Binding-site contacts:
Ligand atom C6 contacts residue SER413 of chain 1.HA at 4.4 Å.
Ligand atom N7 contacts residue PRO202 of chain 1.HA at 4.2 Å.
Ligand atom C8 contacts residue PRO202 of chain 1.HA at 4.4 Å (hydrophobic).
Ligand atom O4' contacts residue PRO202 of chain 1.HA at 4.4 Å.
Ligand atom N6 contacts residue SER413 of chain 1.HA at 3.6 Å.
Ligand atom C2 contacts residue GLY420 of chain 1.HA at 3.8 Å.
Ligand atom N3 contacts residue PRO202 of chain 1.HA at 4.2 Å.
Ligand atom C2 contacts residue PRO202 of chain 1.HA at 4.0 Å (hydrophobic).
Ligand atom N9 contacts residue HIS411 of chain 1.HA at 4.5 Å.
Ligand atom C2 contacts residue PRO412 of chain 1.HA at 4.2 Å (hydrophobic).
Ligand atom O5' contacts residue PRO202 of chain 1.HA at 4.1 Å.
Ligand atom N7 contacts residue SER413 of chain 1.HA at 4.3 Å.
Ligand atom C5' contacts residue PRO202 of chain 1.HA at 4.2 Å (hydrophobic).
Ligand atom C2' contacts residue HIS411 of chain 1.HA at 4.3 Å.
Ligand atom C6 contacts residue PRO202 of chain 1.HA at 4.0 Å (hydrophobic).
Ligand atom N3 contacts residue PRO412 of chain 1.HA at 4.0 Å.
Ligand atom C8 contacts residue HIS411 of chain 1.HA at 3.4 Å.
Ligand atom P contacts residue PRO202 of chain 1.HA at 4.4 Å.
Ligand atom C5 contacts residue PRO412 of chain 1.HA at 4.1 Å (hydrophobic).
Ligand atom N9 contacts residue PRO412 of chain 1.HA at 4.4 Å.
Ligand atom O1P contacts residue PRO202 of chain 1.HA at 4.1 Å.
Ligand atom C6 contacts residue GLY420 of chain 1.HA at 4.3 Å.
Ligand atom C6 contacts residue VAL201 of chain 1.HA at 4.5 Å (hydrophobic).
Ligand atom N6 contacts residue PRO412 of chain 1.HA at 3.6 Å.
Ligand atom N6 contacts residue GLY420 of chain 1.HA at 3.6 Å.
Ligand atom C4 contacts residue PRO202 of chain 1.HA at 4.0 Å (hydrophobic).
Ligand atom O3P contacts residue PRO202 of chain 1.HA at 4.1 Å.
Ligand atom O3' contacts residue HIS409 of chain 1.GA at 4.4 Å.
Ligand atom C4 contacts residue PRO412 of chain 1.HA at 4.1 Å (hydrophobic).
Ligand atom N1 contacts residue GLY420 of chain 1.HA at 3.2 Å (h-bond).
Ligand atom N7 contacts residue HIS411 of chain 1.HA at 3.7 Å.
Ligand atom N6 contacts residue VAL201 of chain 1.HA at 4.5 Å.
Ligand atom N1 contacts residue PRO412 of chain 1.HA at 3.7 Å.
Ligand atom N1 contacts residue PRO202 of chain 1.HA at 4.0 Å.
Ligand atom C6 contacts residue PRO412 of chain 1.HA at 3.6 Å (hydrophobic).
Ligand atom C5 contacts residue PRO202 of chain 1.HA at 3.9 Å (hydrophobic).
Ligand atom N9 contacts residue PRO202 of chain 1.HA at 4.3 Å.
Ligand atom N1 contacts residue VAL201 of chain 1.HA at 4.0 Å.

Sequence of chain 1.HA:
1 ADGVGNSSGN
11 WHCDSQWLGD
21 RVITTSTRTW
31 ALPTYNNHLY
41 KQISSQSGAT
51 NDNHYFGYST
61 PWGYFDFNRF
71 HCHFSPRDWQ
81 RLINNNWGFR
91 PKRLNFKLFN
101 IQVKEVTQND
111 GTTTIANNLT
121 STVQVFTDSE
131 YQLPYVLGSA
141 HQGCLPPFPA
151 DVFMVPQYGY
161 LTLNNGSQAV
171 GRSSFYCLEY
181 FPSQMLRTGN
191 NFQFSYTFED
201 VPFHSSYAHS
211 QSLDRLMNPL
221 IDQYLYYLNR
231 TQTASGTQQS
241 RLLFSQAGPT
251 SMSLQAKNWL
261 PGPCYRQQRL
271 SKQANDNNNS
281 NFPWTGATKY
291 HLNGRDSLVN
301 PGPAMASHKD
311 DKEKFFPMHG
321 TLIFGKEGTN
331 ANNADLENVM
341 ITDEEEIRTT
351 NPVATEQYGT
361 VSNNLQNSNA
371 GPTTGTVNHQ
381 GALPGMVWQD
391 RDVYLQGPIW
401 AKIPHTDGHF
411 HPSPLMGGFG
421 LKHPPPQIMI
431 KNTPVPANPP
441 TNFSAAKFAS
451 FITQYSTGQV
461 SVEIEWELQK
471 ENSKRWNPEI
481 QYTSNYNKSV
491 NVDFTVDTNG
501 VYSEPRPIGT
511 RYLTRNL

Sequence of chain 1.GA:
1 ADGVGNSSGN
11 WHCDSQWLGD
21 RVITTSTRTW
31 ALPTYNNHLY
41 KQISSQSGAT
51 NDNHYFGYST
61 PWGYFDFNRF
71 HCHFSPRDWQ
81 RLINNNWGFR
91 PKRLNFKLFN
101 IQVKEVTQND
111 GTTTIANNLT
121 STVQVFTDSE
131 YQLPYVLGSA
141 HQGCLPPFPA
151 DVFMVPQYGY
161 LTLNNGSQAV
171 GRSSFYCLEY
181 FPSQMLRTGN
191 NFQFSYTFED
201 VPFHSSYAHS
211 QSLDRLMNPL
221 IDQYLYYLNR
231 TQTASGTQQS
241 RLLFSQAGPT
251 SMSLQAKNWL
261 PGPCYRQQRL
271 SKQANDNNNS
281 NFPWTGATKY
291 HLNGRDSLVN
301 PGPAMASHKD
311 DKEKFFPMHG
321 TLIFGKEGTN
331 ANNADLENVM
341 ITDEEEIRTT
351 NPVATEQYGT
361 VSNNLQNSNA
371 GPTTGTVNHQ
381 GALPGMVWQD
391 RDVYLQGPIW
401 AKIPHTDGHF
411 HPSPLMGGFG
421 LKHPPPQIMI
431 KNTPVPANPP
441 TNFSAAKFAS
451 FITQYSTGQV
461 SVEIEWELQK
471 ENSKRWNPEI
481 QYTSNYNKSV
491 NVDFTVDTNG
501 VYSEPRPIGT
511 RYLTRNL

A protein and the small-molecule ligand that binds it are described below.
Small molecule (SMILES): Nc1ncnc2c1ncn2[C@H]1C[C@H](O)[C@@H](COP(=O)(O)O)O1